This protein binds this small molecule.
Small molecule (SMILES): Cc1cc(CCCCCOc2ccc(C3=NCCO3)cc2)on1

Sequence of chain 19.A:
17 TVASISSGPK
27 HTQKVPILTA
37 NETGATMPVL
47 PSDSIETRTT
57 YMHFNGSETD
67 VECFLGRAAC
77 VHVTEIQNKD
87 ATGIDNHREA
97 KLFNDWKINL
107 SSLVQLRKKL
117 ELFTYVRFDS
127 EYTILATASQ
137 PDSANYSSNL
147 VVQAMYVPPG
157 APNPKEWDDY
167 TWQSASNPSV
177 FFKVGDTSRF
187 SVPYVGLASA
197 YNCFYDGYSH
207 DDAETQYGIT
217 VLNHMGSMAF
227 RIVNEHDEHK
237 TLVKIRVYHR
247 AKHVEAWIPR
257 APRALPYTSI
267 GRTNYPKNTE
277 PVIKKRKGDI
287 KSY

Sequence of chain 19.C:
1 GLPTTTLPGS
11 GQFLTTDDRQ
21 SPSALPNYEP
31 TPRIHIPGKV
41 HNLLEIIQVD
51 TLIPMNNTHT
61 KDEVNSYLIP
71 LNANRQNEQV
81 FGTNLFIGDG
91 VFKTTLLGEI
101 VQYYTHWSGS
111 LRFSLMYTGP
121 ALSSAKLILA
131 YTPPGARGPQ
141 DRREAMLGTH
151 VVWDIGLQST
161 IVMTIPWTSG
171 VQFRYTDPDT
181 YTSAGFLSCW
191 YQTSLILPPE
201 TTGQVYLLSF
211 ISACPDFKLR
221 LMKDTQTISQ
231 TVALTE

Binding-site contacts:
Ligand atom C5A contacts residue VAL176 of chain 19.A at 3.6 Å (hydrophobic).
Ligand atom C3 contacts residue ASN219 of chain 19.A at 4.0 Å.
Ligand atom C5B contacts residue MET224 of chain 19.A at 3.8 Å (hydrophobic).
Ligand atom C2B contacts residue VAL188 of chain 19.A at 3.5 Å (hydrophobic).
Ligand atom O1B contacts residue TYR128 of chain 19.A at 3.4 Å (h-bond).
Ligand atom C2A contacts residue PHE186 of chain 19.A at 3.3 Å (hydrophobic).
Ligand atom C5C contacts residue VAL191 of chain 19.A at 3.8 Å (hydrophobic).
Ligand atom C4 contacts residue TYR197 of chain 19.A at 3.8 Å (hydrophobic).
Ligand atom C6B contacts residue TYR128 of chain 19.A at 3.3 Å (hydrophobic).
Ligand atom C3B contacts residue TYR152 of chain 19.A at 3.7 Å (hydrophobic).
Ligand atom C4 contacts residue LEU106 of chain 19.A at 3.9 Å (hydrophobic).
Ligand atom N3A contacts residue PRO174 of chain 19.A at 3.7 Å.
Ligand atom N2 contacts residue ASN219 of chain 19.A at 3.8 Å.
Ligand atom C5A contacts residue PHE186 of chain 19.A at 3.5 Å (hydrophobic).
Ligand atom C31 contacts residue ASN219 of chain 19.A at 3.3 Å.
Ligand atom C2A contacts residue TYR152 of chain 19.A at 3.6 Å (hydrophobic).
Ligand atom C6B contacts residue ILE104 of chain 19.A at 3.6 Å (hydrophobic).
Ligand atom C3C contacts residue TYR128 of chain 19.A at 3.4 Å (hydrophobic).
Ligand atom C1B contacts residue ILE104 of chain 19.A at 4.0 Å (hydrophobic).
Ligand atom N3A contacts residue PHE186 of chain 19.A at 4.0 Å.
Ligand atom C4A contacts residue PRO174 of chain 19.A at 3.1 Å (hydrophobic).
Ligand atom N2 contacts residue LEU106 of chain 19.A at 3.8 Å.
Ligand atom C1C contacts residue LEU106 of chain 19.A at 3.8 Å (hydrophobic).
Ligand atom C4C contacts residue VAL188 of chain 19.A at 3.7 Å (hydrophobic).
Ligand atom C3B contacts residue VAL188 of chain 19.A at 3.8 Å (hydrophobic).
Ligand atom C4B contacts residue PHE186 of chain 19.A at 3.6 Å (hydrophobic).
Ligand atom O1 contacts residue MET221 of chain 19.A at 3.9 Å.
Ligand atom C1C contacts residue TYR128 of chain 19.A at 3.7 Å (hydrophobic).
Ligand atom C1B contacts residue TYR128 of chain 19.A at 3.6 Å (hydrophobic).
Ligand atom N3A contacts residue ALA24 of chain 19.C at 3.8 Å.
Ligand atom O1B contacts residue ILE104 of chain 19.A at 3.9 Å.
Ligand atom N3A contacts residue TYR152 of chain 19.A at 3.5 Å.
Ligand atom C4C contacts residue VAL191 of chain 19.A at 3.0 Å (hydrophobic).
Ligand atom C1B contacts residue VAL188 of chain 19.A at 3.8 Å (hydrophobic).
Ligand atom C2C contacts residue TYR197 of chain 19.A at 3.7 Å (hydrophobic).
Ligand atom O1A contacts residue PHE186 of chain 19.A at 3.0 Å.
Ligand atom O1 contacts residue LEU106 of chain 19.A at 3.7 Å.
Ligand atom C4B contacts residue TYR152 of chain 19.A at 3.8 Å (hydrophobic).
Ligand atom C5 contacts residue LEU106 of chain 19.A at 3.8 Å (hydrophobic).
Ligand atom C5B contacts residue PHE186 of chain 19.A at 3.9 Å (hydrophobic).